Binding-site contacts:
Ligand atom C8 contacts residue THR85 of chain 1.D at 3.6 Å.
Ligand atom C7 contacts residue SER120 of chain 1.D at 4.2 Å.
Ligand atom C8 contacts residue SER121 of chain 1.D at 4.5 Å.
Ligand atom C4 contacts residue ASN119 of chain 1.D at 4.2 Å.
Ligand atom C2 contacts residue SER121 of chain 1.D at 4.0 Å.
Ligand atom C2 contacts residue ASN119 of chain 1.D at 2.6 Å.
Ligand atom C8 contacts residue ASN119 of chain 1.D at 4.4 Å.
Ligand atom C5 contacts residue HIS123 of chain 1.D at 3.1 Å.
Ligand atom C7 contacts residue ASN119 of chain 1.D at 3.3 Å.
Ligand atom C8 contacts residue SER120 of chain 1.D at 3.0 Å.
Ligand atom O5 contacts residue HIS123 of chain 1.D at 3.6 Å.
Ligand atom C1 contacts residue HIS123 of chain 1.D at 4.3 Å.
Ligand atom N2 contacts residue SER121 of chain 1.D at 3.4 Å (h-bond).
Ligand atom C3 contacts residue ASN119 of chain 1.D at 3.9 Å.
Ligand atom C3 contacts residue HIS123 of chain 1.D at 4.3 Å.
Ligand atom O3 contacts residue SER121 of chain 1.D at 4.2 Å.
Ligand atom C1 contacts residue SER121 of chain 1.D at 4.4 Å.
Ligand atom C7 contacts residue THR85 of chain 1.D at 4.4 Å.
Ligand atom O7 contacts residue THR85 of chain 1.D at 4.3 Å.
Ligand atom N2 contacts residue ASN119 of chain 1.D at 3.1 Å (h-bond).
Ligand atom O7 contacts residue ASN119 of chain 1.D at 3.2 Å (h-bond).
Ligand atom O4 contacts residue HIS123 of chain 1.D at 3.8 Å.
Ligand atom C7 contacts residue SER121 of chain 1.D at 4.4 Å.
Ligand atom C3 contacts residue SER121 of chain 1.D at 3.7 Å.
Ligand atom C5 contacts residue ASN119 of chain 1.D at 3.7 Å.
Ligand atom C4 contacts residue HIS123 of chain 1.D at 3.9 Å.
Ligand atom O6 contacts residue GLN125 of chain 1.D at 4.0 Å.
Ligand atom C6 contacts residue HIS123 of chain 1.D at 3.5 Å.
Ligand atom C1 contacts residue ASN119 of chain 1.D at 1.5 Å.
Ligand atom C6 contacts residue GLN125 of chain 1.D at 4.2 Å.
Ligand atom O5 contacts residue ASN119 of chain 1.D at 2.4 Å (h-bond).

Sequence of chain 1.D:
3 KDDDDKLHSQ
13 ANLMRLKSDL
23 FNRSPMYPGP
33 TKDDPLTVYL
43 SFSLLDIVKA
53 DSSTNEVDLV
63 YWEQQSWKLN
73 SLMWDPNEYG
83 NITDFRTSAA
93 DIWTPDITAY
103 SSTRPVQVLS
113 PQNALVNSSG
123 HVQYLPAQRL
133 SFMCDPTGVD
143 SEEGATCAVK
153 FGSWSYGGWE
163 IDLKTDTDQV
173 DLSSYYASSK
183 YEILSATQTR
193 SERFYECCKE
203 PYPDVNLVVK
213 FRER

This protein binds this small molecule.
Small molecule (SMILES): CC(=O)N[C@H]1[C@H](O[C@H]2[C@H](O)[C@@H](NC(C)=O)CO[C@@H]2CO)O[C@H](CO)[C@@H](O)[C@@H]1O